A small-molecule ligand and the protein it binds are described below.
Small molecule (SMILES): CC(=O)N[C@@H]1[C@@H](O)[C@H](O)[C@@H](CO)O[C@H]1O

Binding-site contacts:
Ligand atom C2 contacts residue ASN17 of chain 1.A at 2.5 Å.
Ligand atom O7 contacts residue THR34 of chain 1.A at 4.0 Å.
Ligand atom C8 contacts residue ASN17 of chain 1.A at 4.5 Å.
Ligand atom N2 contacts residue ASN17 of chain 1.A at 3.0 Å (h-bond).
Ligand atom C1 contacts residue ASN17 of chain 1.A at 1.4 Å.
Ligand atom N2 contacts residue GLY15 of chain 1.A at 3.8 Å.
Ligand atom C6 contacts residue LEU123 of chain 1.A at 4.2 Å (hydrophobic).
Ligand atom C3 contacts residue ASN17 of chain 1.A at 3.8 Å.
Ligand atom O5 contacts residue LEU123 of chain 1.A at 3.9 Å.
Ligand atom C7 contacts residue ASN17 of chain 1.A at 3.1 Å.
Ligand atom C8 contacts residue GLY15 of chain 1.A at 3.6 Å.
Ligand atom C7 contacts residue GLY15 of chain 1.A at 3.9 Å.
Ligand atom C8 contacts residue THR34 of chain 1.A at 4.4 Å.
Ligand atom O5 contacts residue ASN17 of chain 1.A at 2.4 Å (h-bond).
Ligand atom O7 contacts residue ASN17 of chain 1.A at 2.8 Å (h-bond).
Ligand atom C8 contacts residue ALA36 of chain 1.A at 4.2 Å (hydrophobic).
Ligand atom C4 contacts residue ASN17 of chain 1.A at 4.3 Å.
Ligand atom C5 contacts residue ASN17 of chain 1.A at 3.7 Å.

Sequence of chain 1.A:
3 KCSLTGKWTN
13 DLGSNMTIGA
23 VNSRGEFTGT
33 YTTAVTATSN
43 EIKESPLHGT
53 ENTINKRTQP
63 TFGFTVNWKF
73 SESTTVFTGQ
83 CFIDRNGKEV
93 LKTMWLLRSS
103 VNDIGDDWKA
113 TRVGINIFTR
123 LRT